This protein binds this small molecule.
Small molecule (SMILES): CCN1CCN(Cc2ccc(NC(=O)c3cccc(-c4ccc5nc(NC(=O)C6CC6)sc5n4)c3)cc2C(F)(F)F)CC1

Binding-site contacts:
Ligand atom C13 contacts residue LYS48 of chain 1.A at 3.1 Å.
Ligand atom N05 contacts residue VAL136 of chain 1.A at 3.3 Å (h-bond).
Ligand atom C02 contacts residue LEU146 of chain 1.A at 3.4 Å (hydrophobic).
Ligand atom C05 contacts residue LEU146 of chain 1.A at 3.2 Å (hydrophobic).
Ligand atom N02 contacts residue MET94 of chain 1.A at 2.8 Å (h-bond).
Ligand atom C05 contacts residue ALA46 of chain 1.A at 3.4 Å (hydrophobic).
Ligand atom F1 contacts residue VAL155 of chain 1.A at 3.3 Å.
Ligand atom C09 contacts residue LYS96 of chain 1.A at 3.2 Å.
Ligand atom C25 contacts residue VAL66 of chain 1.A at 3.4 Å (hydrophobic).
Ligand atom C04 contacts residue ALA46 of chain 1.A at 3.4 Å (hydrophobic).
Ligand atom N01 contacts residue ALA46 of chain 1.A at 3.4 Å.
Ligand atom C08 contacts residue SER95 of chain 1.A at 3.2 Å.
Ligand atom C06 contacts residue MET94 of chain 1.A at 2.9 Å (hydrophobic).
Ligand atom O contacts residue ALA156 of chain 1.A at 3.3 Å.
Ligand atom C25 contacts residue VAL136 of chain 1.A at 2.9 Å (hydrophobic).
Ligand atom N03 contacts residue MET94 of chain 1.A at 2.5 Å (h-bond).
Ligand atom C30 contacts residue ARG138 of chain 1.A at 3.3 Å.
Ligand atom C09 contacts residue GLY97 of chain 1.A at 3.0 Å.
Ligand atom C06 contacts residue TYR93 of chain 1.A at 3.4 Å (hydrophobic).
Ligand atom C26 contacts residue VAL136 of chain 1.A at 2.9 Å (hydrophobic).
Ligand atom N contacts residue HIS137 of chain 1.A at 3.2 Å (h-bond).
Ligand atom N03 contacts residue TYR93 of chain 1.A at 3.2 Å.
Ligand atom C17 contacts residue ASP157 of chain 1.A at 3.2 Å.
Ligand atom C01 contacts residue LEU146 of chain 1.A at 3.1 Å (hydrophobic).
Ligand atom O contacts residue ASP157 of chain 1.A at 2.9 Å (salt-bridge).
Ligand atom C27 contacts residue HIS137 of chain 1.A at 3.1 Å.
Ligand atom F3 contacts residue LEU75 of chain 1.A at 3.1 Å.
Ligand atom C03 contacts residue ALA46 of chain 1.A at 3.4 Å (hydrophobic).
Ligand atom C01 contacts residue ALA46 of chain 1.A at 3.4 Å (hydrophobic).
Ligand atom C29 contacts residue ARG138 of chain 1.A at 2.9 Å.
Ligand atom O01 contacts residue GLY97 of chain 1.A at 3.2 Å.
Ligand atom C30 contacts residue MES1 of chain 1.D at 3.3 Å.
Ligand atom C05 contacts residue THR91 of chain 1.A at 3.2 Å.
Ligand atom N04 contacts residue MET67 of chain 1.A at 3.0 Å (h-bond).
Ligand atom C08 contacts residue TYR93 of chain 1.A at 3.2 Å (hydrophobic).
Ligand atom N contacts residue VAL136 of chain 1.A at 2.9 Å (h-bond).
Ligand atom C07 contacts residue GLY97 of chain 1.A at 3.0 Å.
Ligand atom C09 contacts residue SER95 of chain 1.A at 3.0 Å.
Ligand atom C01 contacts residue GLU92 of chain 1.A at 3.2 Å.
Ligand atom F2 contacts residue VAL155 of chain 1.A at 3.0 Å.

Sequence of chain 1.A:
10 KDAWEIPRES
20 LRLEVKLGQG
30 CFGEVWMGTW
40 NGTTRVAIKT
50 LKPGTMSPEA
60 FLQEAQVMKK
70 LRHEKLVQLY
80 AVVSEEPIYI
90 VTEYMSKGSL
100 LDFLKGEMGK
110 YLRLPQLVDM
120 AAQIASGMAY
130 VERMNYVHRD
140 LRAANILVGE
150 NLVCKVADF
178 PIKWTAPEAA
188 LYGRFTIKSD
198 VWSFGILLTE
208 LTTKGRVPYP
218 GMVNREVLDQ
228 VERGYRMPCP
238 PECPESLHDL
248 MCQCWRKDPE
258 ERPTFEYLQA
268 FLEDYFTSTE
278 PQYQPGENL